This protein binds this small molecule.
Small molecule (SMILES): CSCC[C@H](NC(=O)[C@@H](NC(=O)[C@H](C)NC(=O)[C@H](Cc1ccccc1)NC(=O)[C@H](CC(N)=O)NC(=O)[C@H](Cc1ccccc1)NC(=O)[C@@H]1CCCN1C(=O)[C@H](C)NC(=O)[C@@H](N)CCCCN)[C@@H](C)O)C(=O)O

Sequence of chain 1.D:
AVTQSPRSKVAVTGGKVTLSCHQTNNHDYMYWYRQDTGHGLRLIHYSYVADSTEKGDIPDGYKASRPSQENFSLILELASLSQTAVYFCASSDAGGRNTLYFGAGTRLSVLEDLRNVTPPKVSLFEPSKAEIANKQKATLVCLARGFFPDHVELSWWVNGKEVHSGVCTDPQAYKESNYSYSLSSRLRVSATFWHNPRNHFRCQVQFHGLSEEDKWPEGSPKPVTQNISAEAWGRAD

Sequence of chain 1.C:
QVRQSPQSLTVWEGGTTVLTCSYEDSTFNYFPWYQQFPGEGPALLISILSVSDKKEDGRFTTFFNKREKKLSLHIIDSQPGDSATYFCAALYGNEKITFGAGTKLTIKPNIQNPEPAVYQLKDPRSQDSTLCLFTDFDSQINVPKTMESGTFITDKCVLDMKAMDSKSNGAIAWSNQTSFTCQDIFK

Sequence of chain 1.A:
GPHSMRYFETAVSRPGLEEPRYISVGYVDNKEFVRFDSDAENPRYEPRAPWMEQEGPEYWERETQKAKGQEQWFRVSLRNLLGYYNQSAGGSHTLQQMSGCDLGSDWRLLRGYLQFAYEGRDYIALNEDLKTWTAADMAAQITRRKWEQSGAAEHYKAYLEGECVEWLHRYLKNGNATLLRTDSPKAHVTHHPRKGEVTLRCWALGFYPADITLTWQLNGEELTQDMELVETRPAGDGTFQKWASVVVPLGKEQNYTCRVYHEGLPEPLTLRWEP

Binding-site contacts:
Ligand atom OG1 contacts residue ASP93 of chain 1.D at 2.7 Å (salt-bridge).
Ligand atom CZ contacts residue HIS155 of chain 1.A at 3.4 Å.
Ligand atom OXT contacts residue ASN80 of chain 1.A at 2.9 Å (h-bond).
Ligand atom N contacts residue TYR159 of chain 1.A at 3.4 Å (h-bond).
Ligand atom CE2 contacts residue HIS155 of chain 1.A at 3.4 Å.
Ligand atom N contacts residue TYR7 of chain 1.A at 3.4 Å (h-bond).
Ligand atom CA contacts residue TYR7 of chain 1.A at 3.3 Å (hydrophobic).
Ligand atom N contacts residue GLN70 of chain 1.A at 3.0 Å (h-bond).
Ligand atom O contacts residue TRP147 of chain 1.A at 3.0 Å (h-bond).
Ligand atom O contacts residue TYR7 of chain 1.A at 3.3 Å.
Ligand atom O contacts residue TRP73 of chain 1.A at 2.9 Å (h-bond).
Ligand atom O contacts residue TRP147 of chain 1.A at 3.2 Å (h-bond).
Ligand atom O contacts residue ALA94 of chain 1.D at 3.1 Å (h-bond).
Ligand atom CD1 contacts residue GLY96 of chain 1.D at 3.3 Å.
Ligand atom N contacts residue TYR7 of chain 1.A at 3.3 Å (h-bond).
Ligand atom OXT contacts residue LYS146 of chain 1.A at 3.1 Å (salt-bridge).
Ligand atom O contacts residue TYR84 of chain 1.A at 2.6 Å (h-bond).
Ligand atom C contacts residue TYR84 of chain 1.A at 3.2 Å (hydrophobic).
Ligand atom O contacts residue LYS66 of chain 1.A at 2.9 Å (salt-bridge).
Ligand atom OD1 contacts residue TRP73 of chain 1.A at 3.3 Å.
Ligand atom N contacts residue SER77 of chain 1.A at 3.0 Å (h-bond).
Ligand atom N contacts residue ASP93 of chain 1.D at 3.0 Å (salt-bridge).
Ligand atom ND2 contacts residue TYR156 of chain 1.A at 3.3 Å (h-bond).
Ligand atom N contacts residue GLU63 of chain 1.A at 2.9 Å (salt-bridge).
Ligand atom CG2 contacts residue ASP93 of chain 1.D at 3.3 Å.
Ligand atom O contacts residue ASN98 of chain 1.D at 3.3 Å (h-bond).
Ligand atom O contacts residue TYR159 of chain 1.A at 2.6 Å (h-bond).
Ligand atom O contacts residue GLY96 of chain 1.D at 2.8 Å (h-bond).
Ligand atom C contacts residue TRP73 of chain 1.A at 3.4 Å (hydrophobic).
Ligand atom O contacts residue THR143 of chain 1.A at 2.7 Å (h-bond).
Ligand atom OG1 contacts residue LYS146 of chain 1.A at 3.0 Å (salt-bridge).
Ligand atom ND2 contacts residue GLN97 of chain 1.A at 3.0 Å (h-bond).
Ligand atom OD1 contacts residue GLN97 of chain 1.A at 2.8 Å (h-bond).
Ligand atom C contacts residue TYR7 of chain 1.A at 3.2 Å (hydrophobic).
Ligand atom O contacts residue LYS146 of chain 1.A at 3.0 Å (salt-bridge).
Ligand atom CE2 contacts residue GLU163 of chain 1.A at 3.4 Å.
Ligand atom N contacts residue TYR171 of chain 1.A at 2.7 Å (h-bond).
Ligand atom OXT contacts residue TYR84 of chain 1.A at 3.1 Å (h-bond).
Ligand atom CB contacts residue TRP73 of chain 1.A at 3.3 Å (hydrophobic).
Ligand atom O contacts residue TRP73 of chain 1.A at 3.0 Å (h-bond).